Binding-site contacts:
Ligand atom F contacts residue TYR97 of chain 1.B at 3.3 Å.
Ligand atom C23 contacts residue CYS13 of chain 1.B at 3.6 Å (hydrophobic).
Ligand atom C4 contacts residue TYR97 of chain 1.B at 3.7 Å (hydrophobic).
Ligand atom N3 contacts residue TYR97 of chain 1.B at 3.7 Å.
Ligand atom C23 contacts residue TYR97 of chain 1.B at 3.8 Å (hydrophobic).
Ligand atom C1 contacts residue GLY61 of chain 1.B at 3.6 Å.
Ligand atom C16 contacts residue GLN100 of chain 1.B at 3.7 Å.
Ligand atom C9 contacts residue TYR97 of chain 1.B at 3.6 Å (hydrophobic).
Ligand atom C2 contacts residue CYS13 of chain 1.B at 2.9 Å (hydrophobic).
Ligand atom O contacts residue CYS13 of chain 1.B at 3.6 Å (h-bond).
Ligand atom F contacts residue VAL10 of chain 1.B at 3.3 Å.
Ligand atom O contacts residue LYS17 of chain 1.B at 2.9 Å (salt-bridge).
Ligand atom C15 contacts residue MET73 of chain 1.B at 3.6 Å (hydrophobic).
Ligand atom C6 contacts residue THR59 of chain 1.B at 3.6 Å.
Ligand atom C contacts residue CYS13 of chain 1.B at 1.7 Å (hydrophobic).
Ligand atom C1 contacts residue CYS13 of chain 1.B at 2.3 Å (hydrophobic).
Ligand atom C5 contacts residue GLY61 of chain 1.B at 3.8 Å.
Ligand atom F1 contacts residue HIS96 of chain 1.B at 3.2 Å.
Ligand atom N2 contacts residue GLU63 of chain 1.B at 3.6 Å.
Ligand atom CL contacts residue MET73 of chain 1.B at 3.6 Å.
Ligand atom C16 contacts residue MET73 of chain 1.B at 3.7 Å (hydrophobic).
Ligand atom C19 contacts residue HIS96 of chain 1.B at 3.7 Å.
Ligand atom N1 contacts residue HIS96 of chain 1.B at 2.9 Å (h-bond).
Ligand atom C22 contacts residue CYS13 of chain 1.B at 3.5 Å (hydrophobic).
Ligand atom N2 contacts residue TYR97 of chain 1.B at 3.8 Å.
Ligand atom F1 contacts residue GLN100 of chain 1.B at 3.2 Å.
Ligand atom C22 contacts residue GLY61 of chain 1.B at 3.6 Å.
Ligand atom C20 contacts residue TYR97 of chain 1.B at 3.7 Å (hydrophobic).
Ligand atom C17 contacts residue ILE101 of chain 1.B at 3.5 Å (hydrophobic).
Ligand atom C16 contacts residue ILE101 of chain 1.B at 3.8 Å (hydrophobic).
Ligand atom CL contacts residue ARG69 of chain 1.B at 3.6 Å.
Ligand atom C15 contacts residue GLN100 of chain 1.B at 3.8 Å.
Ligand atom O2 contacts residue ARG69 of chain 1.B at 3.6 Å.
Ligand atom C3 contacts residue TYR97 of chain 1.B at 3.4 Å (hydrophobic).
Ligand atom C21 contacts residue GLN62 of chain 1.B at 3.5 Å.
Ligand atom C3 contacts residue GLY11 of chain 1.B at 3.2 Å.
Ligand atom C21 contacts residue GLY61 of chain 1.B at 3.3 Å.
Ligand atom C10 contacts residue TYR97 of chain 1.B at 3.8 Å (hydrophobic).
Ligand atom C5 contacts residue ALA60 of chain 1.B at 3.6 Å (hydrophobic).
Ligand atom N contacts residue CYS13 of chain 1.B at 3.4 Å (h-bond).

This small molecule binds to this protein.
Small molecule (SMILES): C=CC(=O)N1C[C@@H]2CCOc3c(Cl)c(-c4c(O)cccc4F)c(F)c4ncnc(c34)N2C[C@H]1C

Sequence of chain 1.B:
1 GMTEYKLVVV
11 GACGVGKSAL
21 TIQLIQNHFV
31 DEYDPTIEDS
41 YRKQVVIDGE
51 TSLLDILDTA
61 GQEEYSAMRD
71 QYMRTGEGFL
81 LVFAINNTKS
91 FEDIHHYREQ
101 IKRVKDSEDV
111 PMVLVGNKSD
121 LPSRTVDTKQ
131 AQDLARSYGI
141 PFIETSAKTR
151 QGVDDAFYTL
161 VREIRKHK